Sequence of chain 1.A:
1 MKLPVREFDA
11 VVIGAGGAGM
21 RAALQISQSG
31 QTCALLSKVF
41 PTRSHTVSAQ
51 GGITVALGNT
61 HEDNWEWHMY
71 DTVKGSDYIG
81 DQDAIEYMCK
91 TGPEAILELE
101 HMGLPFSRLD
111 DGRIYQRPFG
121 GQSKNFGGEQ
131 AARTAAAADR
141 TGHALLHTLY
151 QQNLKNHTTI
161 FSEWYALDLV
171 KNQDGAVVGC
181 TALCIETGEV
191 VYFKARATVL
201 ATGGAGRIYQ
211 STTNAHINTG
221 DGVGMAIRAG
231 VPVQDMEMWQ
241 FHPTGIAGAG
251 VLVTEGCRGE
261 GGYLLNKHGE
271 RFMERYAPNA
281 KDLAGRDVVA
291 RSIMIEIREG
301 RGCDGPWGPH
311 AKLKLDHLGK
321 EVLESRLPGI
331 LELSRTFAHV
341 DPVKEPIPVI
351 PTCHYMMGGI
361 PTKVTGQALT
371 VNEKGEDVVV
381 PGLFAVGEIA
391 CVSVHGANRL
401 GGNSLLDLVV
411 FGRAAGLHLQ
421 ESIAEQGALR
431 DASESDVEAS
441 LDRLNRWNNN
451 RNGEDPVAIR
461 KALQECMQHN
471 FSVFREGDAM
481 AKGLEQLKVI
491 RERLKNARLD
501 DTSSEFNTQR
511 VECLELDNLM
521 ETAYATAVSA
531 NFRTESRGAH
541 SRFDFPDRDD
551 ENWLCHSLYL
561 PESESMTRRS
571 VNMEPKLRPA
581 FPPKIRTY

Binding-site contacts:
Ligand atom C2 contacts residue FAD1 of chain 1.M at 3.4 Å.
Ligand atom C1 contacts residue THR254 of chain 1.A at 3.2 Å.
Ligand atom O4B contacts residue ARG286 of chain 1.A at 3.2 Å (salt-bridge).
Ligand atom O1A contacts residue PHE119 of chain 1.A at 3.9 Å.
Ligand atom O1B contacts residue THR254 of chain 1.A at 3.3 Å (h-bond).
Ligand atom O1B contacts residue HIS242 of chain 1.A at 3.0 Å (h-bond).
Ligand atom O4B contacts residue HIS354 of chain 1.A at 3.0 Å (h-bond).
Ligand atom C4 contacts residue GLY402 of chain 1.A at 3.7 Å.
Ligand atom C1 contacts residue GLU255 of chain 1.A at 3.5 Å.
Ligand atom O2 contacts residue HIS242 of chain 1.A at 3.4 Å.
Ligand atom O4A contacts residue GLY402 of chain 1.A at 2.6 Å (h-bond).
Ligand atom O4B contacts residue FAD1 of chain 1.M at 2.9 Å.
Ligand atom O4A contacts residue LEU400 of chain 1.A at 4.0 Å.
Ligand atom O1B contacts residue ARG286 of chain 1.A at 3.2 Å (salt-bridge).
Ligand atom O1A contacts residue GLN50 of chain 1.A at 3.8 Å.
Ligand atom C1 contacts residue GLY51 of chain 1.A at 3.8 Å.
Ligand atom O2 contacts residue FAD1 of chain 1.M at 3.8 Å.
Ligand atom O4A contacts residue ARG399 of chain 1.A at 2.8 Å (salt-bridge).
Ligand atom C3 contacts residue FAD1 of chain 1.M at 3.3 Å.
Ligand atom O1A contacts residue FAD1 of chain 1.M at 3.7 Å.
Ligand atom C1 contacts residue PHE119 of chain 1.A at 4.0 Å (hydrophobic).
Ligand atom O1A contacts residue THR254 of chain 1.A at 2.5 Å (h-bond).
Ligand atom O2 contacts residue LEU252 of chain 1.A at 3.4 Å.
Ligand atom O4A contacts residue FAD1 of chain 1.M at 3.3 Å.
Ligand atom O1A contacts residue GLY51 of chain 1.A at 2.7 Å (h-bond).
Ligand atom C1 contacts residue HIS242 of chain 1.A at 4.0 Å.
Ligand atom O2 contacts residue HIS354 of chain 1.A at 3.3 Å (h-bond).
Ligand atom O4A contacts residue ARG286 of chain 1.A at 3.1 Å (salt-bridge).
Ligand atom C4 contacts residue ARG286 of chain 1.A at 3.1 Å.
Ligand atom C2 contacts residue ARG286 of chain 1.A at 3.7 Å.
Ligand atom O4B contacts residue ARG399 of chain 1.A at 2.6 Å (salt-bridge).
Ligand atom O2 contacts residue ARG286 of chain 1.A at 3.6 Å.
Ligand atom O1B contacts residue GLU255 of chain 1.A at 2.5 Å (salt-bridge).
Ligand atom C3 contacts residue ARG286 of chain 1.A at 3.0 Å.
Ligand atom C4 contacts residue FAD1 of chain 1.M at 3.4 Å.
Ligand atom C3 contacts residue PHE119 of chain 1.A at 3.9 Å (hydrophobic).
Ligand atom O4A contacts residue GLY401 of chain 1.A at 3.0 Å.
Ligand atom C4 contacts residue ARG399 of chain 1.A at 3.3 Å.
Ligand atom O1A contacts residue GLU255 of chain 1.A at 3.8 Å.
Ligand atom C1 contacts residue ARG286 of chain 1.A at 3.8 Å.

The protein below binds the small molecule below.
Small molecule (SMILES): O=C([O-])[C@H](O)/C=C(/[O-])O